Sequence of chain 1.A:
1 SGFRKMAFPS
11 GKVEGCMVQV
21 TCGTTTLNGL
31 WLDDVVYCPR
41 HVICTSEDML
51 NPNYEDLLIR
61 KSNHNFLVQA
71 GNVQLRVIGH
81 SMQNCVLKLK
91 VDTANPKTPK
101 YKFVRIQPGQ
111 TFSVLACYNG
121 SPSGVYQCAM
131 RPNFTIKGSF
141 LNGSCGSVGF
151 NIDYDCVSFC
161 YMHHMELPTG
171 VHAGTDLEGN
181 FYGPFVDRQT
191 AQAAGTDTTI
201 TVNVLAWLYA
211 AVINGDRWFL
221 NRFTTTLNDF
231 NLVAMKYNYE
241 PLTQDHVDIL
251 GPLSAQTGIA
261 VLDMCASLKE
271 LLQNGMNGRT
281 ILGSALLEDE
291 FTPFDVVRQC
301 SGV

Sequence of chain 2.A:
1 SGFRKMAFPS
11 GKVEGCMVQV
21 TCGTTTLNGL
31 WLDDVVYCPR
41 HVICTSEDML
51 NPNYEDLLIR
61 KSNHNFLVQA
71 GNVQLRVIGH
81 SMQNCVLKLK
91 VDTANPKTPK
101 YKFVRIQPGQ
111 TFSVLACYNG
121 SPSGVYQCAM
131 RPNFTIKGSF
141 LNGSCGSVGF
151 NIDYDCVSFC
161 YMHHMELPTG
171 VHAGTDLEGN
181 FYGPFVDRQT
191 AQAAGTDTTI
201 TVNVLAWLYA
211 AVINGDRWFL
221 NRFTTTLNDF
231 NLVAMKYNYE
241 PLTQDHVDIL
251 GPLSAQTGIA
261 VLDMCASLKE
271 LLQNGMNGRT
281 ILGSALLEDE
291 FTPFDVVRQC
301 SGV

A small-molecule ligand and the protein it binds are described below.
Small molecule (SMILES): C#CC[C@H](NC(=O)/C=C/c1ccccc1)C(=O)N[C@H](C=O)C[C@@H]1CCNC1=O

Binding-site contacts:
Ligand atom N18 contacts residue CYS145 of chain 2.A at 2.8 Å (h-bond).
Ligand atom O28 contacts residue PHE140 of chain 2.A at 3.4 Å.
Ligand atom N26 contacts residue PHE140 of chain 2.A at 3.3 Å (h-bond).
Ligand atom C03 contacts residue MET165 of chain 2.A at 3.9 Å (hydrophobic).
Ligand atom O17 contacts residue MET165 of chain 2.A at 3.2 Å.
Ligand atom C25 contacts residue ASN142 of chain 2.A at 3.6 Å.
Ligand atom O21 contacts residue SER144 of chain 2.A at 3.4 Å (h-bond).
Ligand atom C11 contacts residue GLU166 of chain 2.A at 3.6 Å.
Ligand atom C06 contacts residue ARG188 of chain 2.A at 3.4 Å.
Ligand atom C27 contacts residue PHE140 of chain 2.A at 4.0 Å (hydrophobic).
Ligand atom O28 contacts residue HIS172 of chain 2.A at 3.7 Å.
Ligand atom C22 contacts residue HIS163 of chain 2.A at 3.7 Å.
Ligand atom C02 contacts residue HIS164 of chain 2.A at 3.7 Å.
Ligand atom C22 contacts residue CYS145 of chain 2.A at 3.1 Å (hydrophobic).
Ligand atom O28 contacts residue MET165 of chain 2.A at 3.9 Å.
Ligand atom C19 contacts residue CYS145 of chain 2.A at 2.6 Å (hydrophobic).
Ligand atom C08 contacts residue MET165 of chain 2.A at 3.7 Å (hydrophobic).
Ligand atom C03 contacts residue HIS164 of chain 2.A at 3.5 Å.
Ligand atom C24 contacts residue ASN142 of chain 2.A at 3.8 Å.
Ligand atom O28 contacts residue HIS163 of chain 2.A at 2.6 Å (h-bond).
Ligand atom O21 contacts residue CYS145 of chain 2.A at 2.5 Å (h-bond).
Ligand atom C16 contacts residue GLN189 of chain 2.A at 3.3 Å.
Ligand atom N18 contacts residue HIS164 of chain 2.A at 2.9 Å (h-bond).
Ligand atom C09 contacts residue GLN189 of chain 2.A at 4.0 Å.
Ligand atom C27 contacts residue HIS163 of chain 2.A at 3.6 Å.
Ligand atom C19 contacts residue HIS164 of chain 2.A at 4.0 Å.
Ligand atom C06 contacts residue ASP187 of chain 2.A at 3.7 Å.
Ligand atom C12 contacts residue GLU166 of chain 2.A at 3.6 Å.
Ligand atom C27 contacts residue GLU166 of chain 2.A at 3.6 Å.
Ligand atom C04 contacts residue HIS41 of chain 2.A at 3.9 Å.
Ligand atom C09 contacts residue GLU166 of chain 2.A at 3.8 Å.
Ligand atom O21 contacts residue GLY143 of chain 2.A at 3.4 Å (h-bond).
Ligand atom C13 contacts residue PRO168 of chain 2.A at 3.7 Å (hydrophobic).
Ligand atom O28 contacts residue GLU166 of chain 2.A at 3.6 Å.
Ligand atom N26 contacts residue GLU166 of chain 2.A at 3.4 Å (salt-bridge).
Ligand atom O17 contacts residue GLU166 of chain 2.A at 3.0 Å (salt-bridge).
Ligand atom N18 contacts residue MET165 of chain 2.A at 4.0 Å.
Ligand atom C15 contacts residue GLN189 of chain 2.A at 2.9 Å.
Ligand atom C10 contacts residue GLU166 of chain 2.A at 3.0 Å.
Ligand atom C20 contacts residue CYS145 of chain 2.A at 1.8 Å (hydrophobic).